Sequence of chain 1.G:
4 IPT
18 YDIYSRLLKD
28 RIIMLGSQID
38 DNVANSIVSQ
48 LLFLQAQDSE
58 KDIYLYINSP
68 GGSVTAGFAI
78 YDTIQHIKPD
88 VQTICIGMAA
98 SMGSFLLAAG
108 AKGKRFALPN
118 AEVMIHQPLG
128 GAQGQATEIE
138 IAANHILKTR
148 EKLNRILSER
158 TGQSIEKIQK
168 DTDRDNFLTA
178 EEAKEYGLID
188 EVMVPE

Binding-site contacts:
Ligand atom C24 contacts residue PHE113 of chain 1.G at 3.8 Å (hydrophobic).
Ligand atom C29 contacts residue TYR63 of chain 1.G at 3.7 Å (hydrophobic).
Ligand atom C37 contacts residue ASP27 of chain 1.G at 2.7 Å.
Ligand atom C36 contacts residue ASP27 of chain 1.G at 2.9 Å.
Ligand atom F40 contacts residue PHE50 of chain 1.F at 3.5 Å.
Ligand atom C46 contacts residue GLN52 of chain 1.F at 3.2 Å.
Ligand atom F41 contacts residue ARG23 of chain 1.G at 3.8 Å.
Ligand atom F42 contacts residue LEU24 of chain 1.G at 3.6 Å.
Ligand atom C28 contacts residue ILE91 of chain 1.G at 3.4 Å (hydrophobic).
Ligand atom C30 contacts residue LEU49 of chain 1.F at 3.8 Å (hydrophobic).
Ligand atom C26 contacts residue GLN89 of chain 1.G at 3.8 Å.
Ligand atom C27 contacts residue TYR61 of chain 1.G at 3.7 Å (hydrophobic).
Ligand atom C23 contacts residue ILE91 of chain 1.G at 3.8 Å (hydrophobic).
Ligand atom C35 contacts residue ASP27 of chain 1.G at 3.7 Å.
Ligand atom C51 contacts residue LEU49 of chain 1.F at 3.4 Å (hydrophobic).
Ligand atom C26 contacts residue TYR61 of chain 1.G at 3.7 Å (hydrophobic).
Ligand atom C37 contacts residue ALA53 of chain 1.F at 3.2 Å (hydrophobic).
Ligand atom C26 contacts residue LEU62 of chain 1.G at 3.6 Å (hydrophobic).
Ligand atom C22 contacts residue ILE91 of chain 1.G at 3.5 Å (hydrophobic).
Ligand atom C38 contacts residue ASP27 of chain 1.G at 3.4 Å.
Ligand atom F42 contacts residue ARG23 of chain 1.G at 3.7 Å.
Ligand atom C25 contacts residue GLN89 of chain 1.G at 3.5 Å.
Ligand atom C27 contacts residue ILE91 of chain 1.G at 3.1 Å (hydrophobic).
Ligand atom C28 contacts residue TYR63 of chain 1.G at 3.6 Å (hydrophobic).
Ligand atom C25 contacts residue THR90 of chain 1.G at 3.6 Å.
Ligand atom F40 contacts residue LEU49 of chain 1.F at 3.4 Å.
Ligand atom C2 contacts residue ILE29 of chain 1.G at 3.8 Å (hydrophobic).
Ligand atom C24 contacts residue ILE91 of chain 1.G at 3.8 Å (hydrophobic).
Ligand atom C4 contacts residue TYR61 of chain 1.G at 3.7 Å (hydrophobic).
Ligand atom F40 contacts residue LEU24 of chain 1.G at 3.8 Å.
Ligand atom F41 contacts residue PHE50 of chain 1.F at 3.4 Å.
Ligand atom C25 contacts residue ILE91 of chain 1.G at 3.7 Å (hydrophobic).
Ligand atom C5 contacts residue TYR61 of chain 1.G at 3.7 Å (hydrophobic).
Ligand atom O32 contacts residue MET190 of chain 1.G at 3.7 Å.
Ligand atom C36 contacts residue ILE29 of chain 1.G at 3.8 Å (hydrophobic).
Ligand atom C26 contacts residue ILE91 of chain 1.G at 3.5 Å (hydrophobic).
Ligand atom C28 contacts residue TYR61 of chain 1.G at 3.7 Å (hydrophobic).
Ligand atom O32 contacts residue HIS83 of chain 1.F at 3.2 Å (h-bond).
Ligand atom F42 contacts residue ASP27 of chain 1.G at 3.2 Å.
Ligand atom F41 contacts residue ASP27 of chain 1.G at 3.8 Å.

Sequence of chain 1.F:
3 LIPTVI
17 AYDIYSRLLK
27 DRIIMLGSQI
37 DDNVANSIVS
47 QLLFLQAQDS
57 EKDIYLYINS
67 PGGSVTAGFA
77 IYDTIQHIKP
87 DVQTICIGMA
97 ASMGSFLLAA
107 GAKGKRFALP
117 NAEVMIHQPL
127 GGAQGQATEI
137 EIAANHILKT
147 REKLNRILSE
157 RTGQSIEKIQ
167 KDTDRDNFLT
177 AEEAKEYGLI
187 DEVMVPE

A small-molecule ligand and the protein it binds are described below.
Small molecule (SMILES): CC[C@@H](C)[C@H]1C(=O)N([C@@H](C)c2cccc3ccccc23)C[C@@H]2N(C(=O)NCCCC(F)(F)F)CCC(=O)N12